Sequence of chain 1.A:
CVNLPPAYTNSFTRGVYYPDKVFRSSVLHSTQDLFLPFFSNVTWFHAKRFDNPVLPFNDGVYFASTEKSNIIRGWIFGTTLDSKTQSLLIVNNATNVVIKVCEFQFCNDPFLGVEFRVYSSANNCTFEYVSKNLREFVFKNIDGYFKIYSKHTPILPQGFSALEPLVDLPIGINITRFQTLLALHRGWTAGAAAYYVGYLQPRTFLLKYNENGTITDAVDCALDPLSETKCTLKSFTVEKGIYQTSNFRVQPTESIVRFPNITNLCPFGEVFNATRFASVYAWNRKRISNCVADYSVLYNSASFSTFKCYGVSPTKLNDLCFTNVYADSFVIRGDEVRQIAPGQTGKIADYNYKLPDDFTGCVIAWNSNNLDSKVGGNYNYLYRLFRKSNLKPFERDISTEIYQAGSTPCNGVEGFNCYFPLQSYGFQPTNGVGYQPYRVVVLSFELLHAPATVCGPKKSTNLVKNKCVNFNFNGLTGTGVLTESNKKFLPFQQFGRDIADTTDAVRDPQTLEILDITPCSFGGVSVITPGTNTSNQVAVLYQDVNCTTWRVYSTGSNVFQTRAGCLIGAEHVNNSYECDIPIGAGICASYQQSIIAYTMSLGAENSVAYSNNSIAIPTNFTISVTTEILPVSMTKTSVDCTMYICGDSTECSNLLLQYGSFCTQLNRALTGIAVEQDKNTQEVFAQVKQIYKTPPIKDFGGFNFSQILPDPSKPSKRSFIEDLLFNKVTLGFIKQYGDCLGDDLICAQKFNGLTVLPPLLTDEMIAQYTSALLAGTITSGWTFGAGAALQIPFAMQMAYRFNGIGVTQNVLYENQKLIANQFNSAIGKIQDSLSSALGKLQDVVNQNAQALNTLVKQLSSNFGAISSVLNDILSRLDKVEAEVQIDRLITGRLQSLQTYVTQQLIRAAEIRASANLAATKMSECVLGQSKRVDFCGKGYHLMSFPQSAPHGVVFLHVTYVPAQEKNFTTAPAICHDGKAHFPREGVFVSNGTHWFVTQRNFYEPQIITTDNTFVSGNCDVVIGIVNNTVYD

A small-molecule ligand and the protein it binds are described below.
Small molecule (SMILES): CC(=O)N[C@@H]1[C@@H](O)[C@H](O)[C@@H](CO)O[C@H]1O

Binding-site contacts:
Ligand atom C7 contacts residue ASN616 of chain 1.B at 3.9 Å.
Ligand atom C4 contacts residue ASN616 of chain 1.B at 4.2 Å.
Ligand atom N2 contacts residue ASN616 of chain 1.B at 3.0 Å (h-bond).
Ligand atom C8 contacts residue GLN644 of chain 1.B at 4.0 Å.
Ligand atom O7 contacts residue ILE834 of chain 1.A at 4.0 Å.
Ligand atom C1 contacts residue ASN616 of chain 1.B at 1.4 Å.
Ligand atom C8 contacts residue ARG646 of chain 1.B at 4.2 Å.
Ligand atom O5 contacts residue ASN616 of chain 1.B at 2.4 Å (h-bond).
Ligand atom N2 contacts residue ILE834 of chain 1.A at 4.5 Å.
Ligand atom C8 contacts residue THR645 of chain 1.B at 4.5 Å.
Ligand atom N2 contacts residue GLN644 of chain 1.B at 3.9 Å.
Ligand atom C3 contacts residue ASN616 of chain 1.B at 3.9 Å.
Ligand atom C8 contacts residue ILE834 of chain 1.A at 4.0 Å (hydrophobic).
Ligand atom C5 contacts residue ASN616 of chain 1.B at 3.6 Å.
Ligand atom C7 contacts residue GLN644 of chain 1.B at 4.3 Å.
Ligand atom C2 contacts residue ASN616 of chain 1.B at 2.5 Å.
Ligand atom C7 contacts residue ILE834 of chain 1.A at 3.9 Å (hydrophobic).
Ligand atom O7 contacts residue ASN616 of chain 1.B at 4.1 Å.

Sequence of chain 1.B:
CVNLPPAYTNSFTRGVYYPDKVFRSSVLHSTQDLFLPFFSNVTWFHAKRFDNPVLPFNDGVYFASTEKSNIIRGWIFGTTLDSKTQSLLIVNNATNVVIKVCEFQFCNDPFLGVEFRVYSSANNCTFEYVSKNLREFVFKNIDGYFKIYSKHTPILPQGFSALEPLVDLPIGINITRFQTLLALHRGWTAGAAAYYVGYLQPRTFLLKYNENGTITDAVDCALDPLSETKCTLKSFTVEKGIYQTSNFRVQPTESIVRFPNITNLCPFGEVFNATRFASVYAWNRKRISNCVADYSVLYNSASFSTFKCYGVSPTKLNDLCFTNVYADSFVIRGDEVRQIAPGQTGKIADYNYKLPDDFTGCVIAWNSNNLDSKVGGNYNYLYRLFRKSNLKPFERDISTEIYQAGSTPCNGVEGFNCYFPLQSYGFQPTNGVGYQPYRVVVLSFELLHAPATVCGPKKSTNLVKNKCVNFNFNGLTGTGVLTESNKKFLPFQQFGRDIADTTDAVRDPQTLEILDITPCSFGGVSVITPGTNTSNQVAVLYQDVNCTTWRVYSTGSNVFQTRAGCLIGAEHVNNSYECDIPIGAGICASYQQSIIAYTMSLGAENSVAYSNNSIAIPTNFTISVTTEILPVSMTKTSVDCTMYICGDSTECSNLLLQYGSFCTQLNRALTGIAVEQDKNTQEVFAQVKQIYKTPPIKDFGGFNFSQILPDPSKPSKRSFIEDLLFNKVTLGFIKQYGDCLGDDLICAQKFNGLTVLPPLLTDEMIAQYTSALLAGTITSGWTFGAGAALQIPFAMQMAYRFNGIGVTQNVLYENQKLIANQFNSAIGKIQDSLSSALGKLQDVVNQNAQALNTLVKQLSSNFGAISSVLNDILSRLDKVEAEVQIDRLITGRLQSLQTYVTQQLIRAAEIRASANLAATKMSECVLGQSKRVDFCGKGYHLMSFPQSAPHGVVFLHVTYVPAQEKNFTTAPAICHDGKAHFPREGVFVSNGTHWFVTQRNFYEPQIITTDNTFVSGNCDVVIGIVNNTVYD